Sequence of chain 1.A:
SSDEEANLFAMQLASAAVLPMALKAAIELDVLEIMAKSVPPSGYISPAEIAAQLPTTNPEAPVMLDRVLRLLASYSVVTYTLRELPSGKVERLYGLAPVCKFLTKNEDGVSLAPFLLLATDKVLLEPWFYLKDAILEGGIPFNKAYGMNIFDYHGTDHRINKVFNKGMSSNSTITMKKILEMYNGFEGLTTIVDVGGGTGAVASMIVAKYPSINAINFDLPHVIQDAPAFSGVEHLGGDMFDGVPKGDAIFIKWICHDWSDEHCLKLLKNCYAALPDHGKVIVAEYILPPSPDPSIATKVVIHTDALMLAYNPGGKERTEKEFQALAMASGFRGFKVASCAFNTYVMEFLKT

Binding-site contacts:
Ligand atom C7 contacts residue MET183 of chain 1.B at 3.7 Å (hydrophobic).
Ligand atom C2 contacts residue LEU133 of chain 1.B at 4.4 Å (hydrophobic).
Ligand atom C8 contacts residue PHE130 of chain 1.B at 3.5 Å (hydrophobic).
Ligand atom C9 contacts residue LEU133 of chain 1.B at 4.3 Å (hydrophobic).
Ligand atom C6 contacts residue MET183 of chain 1.B at 4.2 Å (hydrophobic).
Ligand atom C2 contacts residue LEU139 of chain 1.B at 3.4 Å (hydrophobic).
Ligand atom C10 contacts residue ALA134 of chain 1.B at 3.0 Å (hydrophobic).
Ligand atom O1 contacts residue ALA134 of chain 1.B at 3.2 Å.
Ligand atom O2 contacts residue PHE179 of chain 1.B at 3.8 Å.
Ligand atom O2 contacts residue ASN327 of chain 1.B at 3.7 Å.
Ligand atom O3 contacts residue TYR326 of chain 1.B at 4.1 Å.
Ligand atom C3 contacts residue ASP273 of chain 1.B at 4.0 Å.
Ligand atom C1 contacts residue TRP269 of chain 1.B at 4.0 Å (hydrophobic).
Ligand atom C4 contacts residue ASP273 of chain 1.B at 4.3 Å.
Ligand atom C10 contacts residue LEU322 of chain 1.B at 3.8 Å (hydrophobic).
Ligand atom O1 contacts residue SER30 of chain 1.A at 2.8 Å (h-bond).
Ligand atom O2 contacts residue PHE166 of chain 1.B at 4.1 Å.
Ligand atom C8 contacts residue MET183 of chain 1.B at 4.2 Å (hydrophobic).
Ligand atom C4 contacts residue MET183 of chain 1.B at 4.3 Å (hydrophobic).
Ligand atom C9 contacts residue PHE130 of chain 1.B at 4.0 Å (hydrophobic).
Ligand atom C6 contacts residue LEU139 of chain 1.B at 4.3 Å (hydrophobic).
Ligand atom C9 contacts residue LEU322 of chain 1.B at 3.7 Å (hydrophobic).
Ligand atom C4 contacts residue ASN327 of chain 1.B at 4.2 Å.
Ligand atom C1 contacts residue MET183 of chain 1.B at 3.4 Å (hydrophobic).
Ligand atom O1 contacts residue LEU322 of chain 1.B at 3.4 Å.
Ligand atom C3 contacts residue MET183 of chain 1.B at 3.7 Å (hydrophobic).
Ligand atom C2 contacts residue ILE165 of chain 1.B at 3.3 Å (hydrophobic).
Ligand atom O2 contacts residue ASP273 of chain 1.B at 3.7 Å.
Ligand atom O3 contacts residue PHE179 of chain 1.B at 3.6 Å.
Ligand atom C8 contacts residue LEU322 of chain 1.B at 3.7 Å (hydrophobic).
Ligand atom C4 contacts residue PHE179 of chain 1.B at 3.7 Å (hydrophobic).
Ligand atom C10 contacts residue PHE130 of chain 1.B at 3.9 Å (hydrophobic).
Ligand atom C9 contacts residue LEU139 of chain 1.B at 3.9 Å (hydrophobic).
Ligand atom C5 contacts residue PHE179 of chain 1.B at 3.6 Å (hydrophobic).
Ligand atom O1 contacts residue PHE130 of chain 1.B at 3.0 Å.
Ligand atom C6 contacts residue PHE179 of chain 1.B at 4.2 Å (hydrophobic).
Ligand atom C10 contacts residue SER30 of chain 1.A at 3.7 Å.
Ligand atom O3 contacts residue ILE165 of chain 1.B at 3.1 Å.
Ligand atom C2 contacts residue PHE179 of chain 1.B at 3.6 Å (hydrophobic).
Ligand atom C10 contacts residue LEU139 of chain 1.B at 4.1 Å (hydrophobic).

Sequence of chain 1.B:
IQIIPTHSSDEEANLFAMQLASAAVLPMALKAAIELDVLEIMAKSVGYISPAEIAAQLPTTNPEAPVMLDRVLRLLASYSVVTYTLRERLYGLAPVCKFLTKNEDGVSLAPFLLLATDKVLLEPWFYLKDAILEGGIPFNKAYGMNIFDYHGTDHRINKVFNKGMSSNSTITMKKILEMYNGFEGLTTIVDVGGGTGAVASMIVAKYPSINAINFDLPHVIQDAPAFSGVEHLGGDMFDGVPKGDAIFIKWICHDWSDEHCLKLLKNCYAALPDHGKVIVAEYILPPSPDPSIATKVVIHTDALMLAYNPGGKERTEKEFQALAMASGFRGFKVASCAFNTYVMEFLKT

This small molecule binds to this protein.
Small molecule (SMILES): COc1cc(/C=C/CO)ccc1O